Sequence of chain 1.A:
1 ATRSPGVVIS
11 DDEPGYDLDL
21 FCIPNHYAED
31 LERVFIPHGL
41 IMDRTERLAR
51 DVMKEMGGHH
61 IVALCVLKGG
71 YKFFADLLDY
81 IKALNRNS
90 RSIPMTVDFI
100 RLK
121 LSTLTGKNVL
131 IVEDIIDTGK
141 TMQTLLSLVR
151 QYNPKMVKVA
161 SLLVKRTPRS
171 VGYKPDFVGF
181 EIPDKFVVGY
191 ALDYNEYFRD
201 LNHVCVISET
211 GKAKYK

This protein binds this small molecule.
Small molecule (SMILES): O=c1[nH]cnc2c1ncn2CCN(CCO/C=C/P(=O)(O)O)CCP(=O)(O)O

Binding-site contacts:
Ligand atom O6 contacts residue LYS165 of chain 1.A at 2.9 Å (salt-bridge).
Ligand atom PBA contacts residue LYS68 of chain 1.A at 3.6 Å.
Ligand atom C2 contacts residue PHE186 of chain 1.A at 3.5 Å (hydrophobic).
Ligand atom N1 contacts residue PHE186 of chain 1.A at 3.5 Å.
Ligand atom OAC contacts residue THR138 of chain 1.A at 3.0 Å (h-bond).
Ligand atom CAQ contacts residue THR141 of chain 1.A at 3.5 Å.
Ligand atom OAB contacts residue LYS68 of chain 1.A at 3.1 Å (salt-bridge).
Ligand atom OAC contacts residue ASP137 of chain 1.A at 2.8 Å (salt-bridge).
Ligand atom C6 contacts residue VAL187 of chain 1.A at 3.6 Å (hydrophobic).
Ligand atom OAC contacts residue GLY139 of chain 1.A at 2.7 Å (h-bond).
Ligand atom OAE contacts residue GLY69 of chain 1.A at 2.5 Å (h-bond).
Ligand atom C6 contacts residue PHE186 of chain 1.A at 3.6 Å (hydrophobic).
Ligand atom C2 contacts residue VAL187 of chain 1.A at 3.5 Å (hydrophobic).
Ligand atom OAD contacts residue MG1 of chain 1.G at 2.4 Å.
Ligand atom OAD contacts residue ARG199 of chain 1.A at 2.9 Å (salt-bridge).
Ligand atom OAE contacts residue ARG199 of chain 1.A at 3.7 Å.
Ligand atom N1 contacts residue VAL187 of chain 1.A at 2.7 Å (h-bond).
Ligand atom OAD contacts residue ASP193 of chain 1.A at 3.1 Å (salt-bridge).
Ligand atom PBB contacts residue THR138 of chain 1.A at 3.4 Å.
Ligand atom OAG contacts residue THR138 of chain 1.A at 3.3 Å (h-bond).
Ligand atom OAE contacts residue LYS68 of chain 1.A at 3.0 Å (salt-bridge).
Ligand atom C2 contacts residue ASP193 of chain 1.A at 3.7 Å.
Ligand atom C5 contacts residue PHE186 of chain 1.A at 3.8 Å (hydrophobic).
Ligand atom PBB contacts residue GLY139 of chain 1.A at 3.7 Å.
Ligand atom N7 contacts residue LYS165 of chain 1.A at 2.9 Å (salt-bridge).
Ligand atom OAG contacts residue LYS140 of chain 1.A at 3.4 Å (salt-bridge).
Ligand atom O6 contacts residue LYS185 of chain 1.A at 3.5 Å (salt-bridge).
Ligand atom PBB contacts residue ASP137 of chain 1.A at 3.8 Å.
Ligand atom O6 contacts residue PHE186 of chain 1.A at 3.3 Å.
Ligand atom OAE contacts residue LEU67 of chain 1.A at 3.8 Å.
Ligand atom OAF contacts residue THR138 of chain 1.A at 2.7 Å (h-bond).
Ligand atom O6 contacts residue VAL187 of chain 1.A at 2.9 Å (h-bond).
Ligand atom CAN contacts residue THR141 of chain 1.A at 3.7 Å.
Ligand atom OAG contacts residue THR141 of chain 1.A at 2.6 Å (h-bond).
Ligand atom PBB contacts residue THR141 of chain 1.A at 3.7 Å.
Ligand atom C8 contacts residue ASP137 of chain 1.A at 3.5 Å.
Ligand atom OAB contacts residue LEU67 of chain 1.A at 3.8 Å.
Ligand atom OAF contacts residue ASP137 of chain 1.A at 3.5 Å.
Ligand atom C6 contacts residue LYS165 of chain 1.A at 3.6 Å.
Ligand atom C5 contacts residue LYS165 of chain 1.A at 3.5 Å.